Sequence of chain 1.C:
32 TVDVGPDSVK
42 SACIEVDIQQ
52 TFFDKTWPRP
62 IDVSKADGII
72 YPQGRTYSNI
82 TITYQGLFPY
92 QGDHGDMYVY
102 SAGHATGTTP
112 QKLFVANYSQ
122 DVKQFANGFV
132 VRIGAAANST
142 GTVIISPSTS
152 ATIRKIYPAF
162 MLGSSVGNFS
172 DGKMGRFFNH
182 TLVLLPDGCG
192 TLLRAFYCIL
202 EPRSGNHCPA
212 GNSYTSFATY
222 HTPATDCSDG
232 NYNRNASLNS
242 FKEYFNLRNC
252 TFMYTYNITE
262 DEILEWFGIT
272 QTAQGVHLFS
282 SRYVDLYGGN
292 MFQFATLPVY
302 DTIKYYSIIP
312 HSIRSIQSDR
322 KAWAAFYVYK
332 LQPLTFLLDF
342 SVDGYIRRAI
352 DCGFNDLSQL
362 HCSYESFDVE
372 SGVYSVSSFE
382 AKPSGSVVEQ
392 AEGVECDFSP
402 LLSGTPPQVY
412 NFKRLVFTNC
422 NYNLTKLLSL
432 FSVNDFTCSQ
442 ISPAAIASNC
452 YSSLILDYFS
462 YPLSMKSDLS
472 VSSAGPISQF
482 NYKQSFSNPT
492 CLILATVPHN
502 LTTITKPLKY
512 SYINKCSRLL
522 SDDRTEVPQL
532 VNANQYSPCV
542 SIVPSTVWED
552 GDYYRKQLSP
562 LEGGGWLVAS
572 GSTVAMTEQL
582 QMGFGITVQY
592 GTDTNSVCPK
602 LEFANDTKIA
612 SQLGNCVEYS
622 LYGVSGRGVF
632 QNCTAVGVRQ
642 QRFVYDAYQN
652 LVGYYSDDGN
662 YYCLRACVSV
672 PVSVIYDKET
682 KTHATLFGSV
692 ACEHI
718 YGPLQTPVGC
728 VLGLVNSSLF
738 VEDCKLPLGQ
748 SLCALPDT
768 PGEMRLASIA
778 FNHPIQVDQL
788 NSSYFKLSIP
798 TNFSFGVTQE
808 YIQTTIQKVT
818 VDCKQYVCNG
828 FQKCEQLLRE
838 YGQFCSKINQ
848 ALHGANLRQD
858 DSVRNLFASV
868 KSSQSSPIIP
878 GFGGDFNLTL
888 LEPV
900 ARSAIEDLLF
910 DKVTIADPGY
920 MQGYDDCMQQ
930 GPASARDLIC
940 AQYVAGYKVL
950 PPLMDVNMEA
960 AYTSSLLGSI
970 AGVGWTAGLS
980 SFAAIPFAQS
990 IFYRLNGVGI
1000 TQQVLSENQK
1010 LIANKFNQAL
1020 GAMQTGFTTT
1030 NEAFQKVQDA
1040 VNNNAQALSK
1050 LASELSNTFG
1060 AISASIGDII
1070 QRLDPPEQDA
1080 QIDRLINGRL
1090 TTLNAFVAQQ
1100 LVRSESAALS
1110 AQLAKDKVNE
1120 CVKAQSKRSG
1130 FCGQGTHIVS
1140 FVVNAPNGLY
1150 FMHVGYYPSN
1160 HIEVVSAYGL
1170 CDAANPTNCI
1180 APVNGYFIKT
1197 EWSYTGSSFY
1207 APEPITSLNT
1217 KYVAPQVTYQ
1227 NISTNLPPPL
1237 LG

The small molecule below binds the protein below.
Small molecule (SMILES): CC(=O)N[C@@H]1[C@@H](O)[C@H](O)[C@@H](CO)O[C@H]1O

Binding-site contacts:
Ligand atom C5 contacts residue ASN501 of chain 1.C at 3.7 Å.
Ligand atom C8 contacts residue HIS500 of chain 1.C at 4.0 Å.
Ligand atom C2 contacts residue ASN501 of chain 1.C at 2.5 Å.
Ligand atom C3 contacts residue ASN501 of chain 1.C at 3.8 Å.
Ligand atom C7 contacts residue ASN501 of chain 1.C at 3.4 Å.
Ligand atom C8 contacts residue ASN501 of chain 1.C at 3.7 Å.
Ligand atom O5 contacts residue ASN501 of chain 1.C at 2.4 Å (h-bond).
Ligand atom N2 contacts residue ASN501 of chain 1.C at 2.9 Å (h-bond).
Ligand atom O7 contacts residue ASN501 of chain 1.C at 3.5 Å (h-bond).
Ligand atom C4 contacts residue ASN501 of chain 1.C at 4.3 Å.
Ligand atom C1 contacts residue ASN501 of chain 1.C at 1.5 Å.